Sequence of chain 1.I:
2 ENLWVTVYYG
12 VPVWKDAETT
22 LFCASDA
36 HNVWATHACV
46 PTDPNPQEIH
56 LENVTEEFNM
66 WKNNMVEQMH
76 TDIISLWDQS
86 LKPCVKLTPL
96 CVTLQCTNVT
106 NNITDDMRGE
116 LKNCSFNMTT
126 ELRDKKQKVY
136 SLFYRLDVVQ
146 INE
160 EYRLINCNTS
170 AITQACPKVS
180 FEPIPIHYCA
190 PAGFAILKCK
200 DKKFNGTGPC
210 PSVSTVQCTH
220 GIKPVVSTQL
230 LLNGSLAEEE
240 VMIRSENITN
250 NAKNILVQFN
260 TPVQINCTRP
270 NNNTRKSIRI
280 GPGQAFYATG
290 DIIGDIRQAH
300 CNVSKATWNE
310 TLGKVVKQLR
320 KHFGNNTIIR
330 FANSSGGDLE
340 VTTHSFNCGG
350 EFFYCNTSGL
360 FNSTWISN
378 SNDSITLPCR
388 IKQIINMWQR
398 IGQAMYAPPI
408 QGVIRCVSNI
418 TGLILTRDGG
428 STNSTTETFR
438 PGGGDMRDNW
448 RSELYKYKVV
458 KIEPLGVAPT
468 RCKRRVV

This protein binds this small molecule.
Small molecule (SMILES): CC(=O)N[C@H]1[C@H](O[C@H]2[C@H](O)[C@@H](NC(C)=O)CO[C@@H]2CO)O[C@H](CO)[C@@H](O)[C@@H]1O

Binding-site contacts:
Ligand atom C7 contacts residue ASN122 of chain 1.I at 3.7 Å.
Ligand atom O5 contacts residue ASN122 of chain 1.I at 2.3 Å (h-bond).
Ligand atom C4 contacts residue ASN122 of chain 1.I at 4.2 Å.
Ligand atom C8 contacts residue GLN100 of chain 1.I at 3.8 Å.
Ligand atom O7 contacts residue ASN122 of chain 1.I at 4.0 Å.
Ligand atom O7 contacts residue THR98 of chain 1.I at 4.4 Å.
Ligand atom C7 contacts residue GLN100 of chain 1.I at 4.2 Å.
Ligand atom O7 contacts residue GLN100 of chain 1.I at 3.8 Å.
Ligand atom C8 contacts residue PHE121 of chain 1.I at 3.8 Å (hydrophobic).
Ligand atom N2 contacts residue ASN122 of chain 1.I at 2.9 Å (h-bond).
Ligand atom C8 contacts residue SER120 of chain 1.I at 3.4 Å.
Ligand atom C5 contacts residue ASN122 of chain 1.I at 3.6 Å.
Ligand atom C2 contacts residue ASN122 of chain 1.I at 2.4 Å.
Ligand atom C1 contacts residue ASN122 of chain 1.I at 1.4 Å.
Ligand atom C3 contacts residue ASN122 of chain 1.I at 3.8 Å.